Binding-site contacts:
Ligand atom C31 contacts residue GLY105 of chain 1.D at 4.3 Å.
Ligand atom C31 contacts residue TRP106 of chain 1.D at 3.8 Å (hydrophobic).
Ligand atom P contacts residue TRP106 of chain 1.D at 3.8 Å.
Ligand atom O11 contacts residue TRP106 of chain 1.D at 4.0 Å.
Ligand atom P contacts residue PHE29 of chain 1.D at 3.6 Å.
Ligand atom O12 contacts residue PHE29 of chain 1.D at 3.6 Å.
Ligand atom O13 contacts residue SER28 of chain 1.D at 3.5 Å.
Ligand atom P contacts residue SER30 of chain 1.D at 3.8 Å.
Ligand atom O32 contacts residue TRP104 of chain 1.D at 3.6 Å.
Ligand atom O12 contacts residue SER28 of chain 1.D at 3.4 Å (h-bond).
Ligand atom C1 contacts residue TRP106 of chain 1.D at 3.8 Å (hydrophobic).
Ligand atom O13 contacts residue GLY27 of chain 1.D at 4.1 Å.
Ligand atom O12 contacts residue TRP106 of chain 1.D at 2.5 Å (h-bond).
Ligand atom O32 contacts residue TRP106 of chain 1.D at 3.4 Å (h-bond).
Ligand atom C36 contacts residue LEU107 of chain 1.D at 4.2 Å (hydrophobic).
Ligand atom O14 contacts residue SER30 of chain 1.D at 3.4 Å (h-bond).
Ligand atom O32 contacts residue GLY105 of chain 1.D at 3.2 Å.
Ligand atom O31 contacts residue TRP106 of chain 1.D at 3.6 Å.
Ligand atom O14 contacts residue TRP106 of chain 1.D at 4.5 Å.
Ligand atom O13 contacts residue SER30 of chain 1.D at 3.7 Å.
Ligand atom O12 contacts residue SER30 of chain 1.D at 3.2 Å (h-bond).
Ligand atom O13 contacts residue SER77 of chain 1.D at 4.4 Å.
Ligand atom O11 contacts residue SER28 of chain 1.D at 4.4 Å.
Ligand atom O13 contacts residue PHE29 of chain 1.D at 2.5 Å (h-bond).
Ligand atom P contacts residue SER28 of chain 1.D at 4.2 Å.
Ligand atom C32 contacts residue TRP106 of chain 1.D at 3.7 Å (hydrophobic).
Ligand atom C35 contacts residue LEU107 of chain 1.D at 4.0 Å (hydrophobic).

The small molecule below binds the protein below.
Small molecule (SMILES): CCCCCC(=O)OC[C@H](COP(=O)(O)O)OC(=O)CCCCC

Sequence of chain 1.D:
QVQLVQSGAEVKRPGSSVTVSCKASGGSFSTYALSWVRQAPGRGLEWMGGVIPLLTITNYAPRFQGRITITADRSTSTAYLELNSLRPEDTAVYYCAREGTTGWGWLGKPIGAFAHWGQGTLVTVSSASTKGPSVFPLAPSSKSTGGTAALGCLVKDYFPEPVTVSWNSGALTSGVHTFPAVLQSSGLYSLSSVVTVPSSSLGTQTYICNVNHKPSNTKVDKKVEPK